Sequence of chain 56.C:
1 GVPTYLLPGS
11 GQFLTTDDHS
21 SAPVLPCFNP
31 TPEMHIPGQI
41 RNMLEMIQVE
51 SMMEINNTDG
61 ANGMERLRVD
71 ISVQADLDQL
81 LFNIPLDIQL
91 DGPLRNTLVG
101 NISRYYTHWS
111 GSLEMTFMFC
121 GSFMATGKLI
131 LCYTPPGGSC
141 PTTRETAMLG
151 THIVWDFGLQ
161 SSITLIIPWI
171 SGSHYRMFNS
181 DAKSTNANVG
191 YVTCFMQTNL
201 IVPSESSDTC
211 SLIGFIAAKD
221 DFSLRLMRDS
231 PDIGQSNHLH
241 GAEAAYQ

Binding-site contacts:
Ligand atom O1B contacts residue ARG104 of chain 56.C at 2.8 Å (salt-bridge).
Ligand atom C5 contacts residue ASN275 of chain 56.A at 3.5 Å.
Ligand atom O3 contacts residue GLY282 of chain 56.A at 3.4 Å.
Ligand atom C3 contacts residue PRO274 of chain 56.A at 3.8 Å (hydrophobic).
Ligand atom C10 contacts residue PRO231 of chain 56.C at 3.9 Å (hydrophobic).
Ligand atom C1 contacts residue ARG104 of chain 56.C at 3.7 Å.
Ligand atom C11 contacts residue GLY234 of chain 56.C at 3.9 Å.
Ligand atom N5 contacts residue PRO231 of chain 56.C at 2.9 Å (h-bond).
Ligand atom C10 contacts residue ASN275 of chain 56.A at 3.2 Å.
Ligand atom C6 contacts residue PRO231 of chain 56.C at 4.0 Å (hydrophobic).
Ligand atom C11 contacts residue ILE233 of chain 56.C at 3.8 Å (hydrophobic).
Ligand atom O7 contacts residue SER180 of chain 56.C at 3.7 Å.
Ligand atom O10 contacts residue ARG270 of chain 56.A at 4.0 Å.
Ligand atom C6 contacts residue ASP91 of chain 56.C at 3.9 Å.
Ligand atom O4 contacts residue ASP91 of chain 56.C at 2.8 Å (salt-bridge).
Ligand atom O7 contacts residue PRO274 of chain 56.A at 3.4 Å.
Ligand atom C3 contacts residue ARG95 of chain 56.C at 3.9 Å.
Ligand atom O3 contacts residue ASP91 of chain 56.C at 4.0 Å.
Ligand atom C11 contacts residue PRO231 of chain 56.C at 4.0 Å (hydrophobic).
Ligand atom C4 contacts residue ASP91 of chain 56.C at 3.3 Å.
Ligand atom C3 contacts residue ASP232 of chain 56.C at 4.1 Å.
Ligand atom C4 contacts residue PRO274 of chain 56.A at 4.0 Å (hydrophobic).
Ligand atom C4 contacts residue ASP232 of chain 56.C at 3.5 Å.
Ligand atom C3 contacts residue ARG104 of chain 56.C at 3.9 Å.
Ligand atom C3 contacts residue PRO274 of chain 56.A at 4.1 Å (hydrophobic).
Ligand atom O4 contacts residue ASP232 of chain 56.C at 2.8 Å (salt-bridge).
Ligand atom O4 contacts residue ASN275 of chain 56.A at 3.0 Å (h-bond).
Ligand atom O3 contacts residue PRO274 of chain 56.A at 3.9 Å.
Ligand atom C4 contacts residue PRO231 of chain 56.C at 3.4 Å (hydrophobic).
Ligand atom C4 contacts residue ASN275 of chain 56.A at 3.8 Å.
Ligand atom C5 contacts residue PRO274 of chain 56.A at 3.9 Å (hydrophobic).
Ligand atom O4 contacts residue ARG95 of chain 56.C at 3.6 Å.
Ligand atom N5 contacts residue ASN275 of chain 56.A at 3.5 Å (h-bond).
Ligand atom O4 contacts residue PRO231 of chain 56.C at 3.8 Å.
Ligand atom C4 contacts residue ARG104 of chain 56.C at 4.0 Å.
Ligand atom O6 contacts residue PRO274 of chain 56.A at 3.7 Å.
Ligand atom O6 contacts residue ASP91 of chain 56.C at 3.3 Å.
Ligand atom C5 contacts residue PRO231 of chain 56.C at 3.6 Å (hydrophobic).
Ligand atom C11 contacts residue ASP232 of chain 56.C at 3.8 Å.
Ligand atom O10 contacts residue ASN275 of chain 56.A at 2.9 Å (h-bond).

Sequence of chain 56.A:
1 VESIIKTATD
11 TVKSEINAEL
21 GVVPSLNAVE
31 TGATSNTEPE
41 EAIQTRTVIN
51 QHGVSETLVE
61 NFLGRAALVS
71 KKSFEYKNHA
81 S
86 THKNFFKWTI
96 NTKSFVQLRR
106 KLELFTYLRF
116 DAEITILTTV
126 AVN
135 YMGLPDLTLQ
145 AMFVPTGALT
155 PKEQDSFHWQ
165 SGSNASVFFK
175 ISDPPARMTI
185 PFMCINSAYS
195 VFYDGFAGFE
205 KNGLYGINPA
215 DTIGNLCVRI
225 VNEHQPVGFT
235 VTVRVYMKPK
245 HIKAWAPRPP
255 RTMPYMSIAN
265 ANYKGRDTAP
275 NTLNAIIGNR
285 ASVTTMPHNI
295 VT

This small molecule binds to this protein.
Small molecule (SMILES): CC(=O)N[C@@H]1[C@@H](O)[C@H](O[C@@H]2O[C@H](CO[C@]3(C(=O)O)C[C@H](O)[C@@H](NC(C)=O)[C@H]([C@H](O)[C@H](O)CO)O3)[C@H](O)[C@H](O)[C@H]2O)[C@@H](CO)O[C@H]1O